Sequence of chain 1.A:
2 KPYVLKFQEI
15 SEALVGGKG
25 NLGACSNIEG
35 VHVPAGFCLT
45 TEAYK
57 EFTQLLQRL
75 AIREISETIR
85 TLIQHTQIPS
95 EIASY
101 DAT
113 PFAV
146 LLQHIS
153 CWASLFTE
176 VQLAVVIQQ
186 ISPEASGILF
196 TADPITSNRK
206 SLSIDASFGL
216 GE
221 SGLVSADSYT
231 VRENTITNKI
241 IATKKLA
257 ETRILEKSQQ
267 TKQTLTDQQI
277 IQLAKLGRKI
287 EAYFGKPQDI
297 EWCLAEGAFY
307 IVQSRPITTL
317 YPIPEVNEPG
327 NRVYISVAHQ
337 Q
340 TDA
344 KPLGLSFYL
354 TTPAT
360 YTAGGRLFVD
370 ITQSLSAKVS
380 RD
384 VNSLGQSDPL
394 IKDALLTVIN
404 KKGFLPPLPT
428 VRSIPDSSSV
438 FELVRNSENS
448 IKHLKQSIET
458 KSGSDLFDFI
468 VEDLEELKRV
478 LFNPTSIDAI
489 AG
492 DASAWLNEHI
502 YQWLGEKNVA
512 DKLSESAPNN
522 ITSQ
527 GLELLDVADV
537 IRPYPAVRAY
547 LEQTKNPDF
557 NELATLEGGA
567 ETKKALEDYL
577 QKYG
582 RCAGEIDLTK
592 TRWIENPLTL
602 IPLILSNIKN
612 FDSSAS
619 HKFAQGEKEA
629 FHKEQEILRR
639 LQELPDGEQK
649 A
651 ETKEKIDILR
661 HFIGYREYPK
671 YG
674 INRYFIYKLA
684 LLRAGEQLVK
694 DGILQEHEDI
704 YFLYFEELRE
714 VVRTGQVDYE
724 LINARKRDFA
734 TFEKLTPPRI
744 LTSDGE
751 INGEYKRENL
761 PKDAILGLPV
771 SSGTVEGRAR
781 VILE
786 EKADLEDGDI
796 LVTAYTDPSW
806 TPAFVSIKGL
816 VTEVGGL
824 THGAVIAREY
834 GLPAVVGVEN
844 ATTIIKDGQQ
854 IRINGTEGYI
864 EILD

The protein below binds the small molecule below.
Small molecule (SMILES): CCOc1c(C)c(O)c2c(O)c3c(CNN4CCN(C)CC4)cc2c1[C@H](O)O/C=C\[C@@H](OC)[C@@H](C)[C@@H](OC(C)=O)[C@@H](C)[C@H](O)[C@@H](C)C(=O)[C@H](C)/C=C/C[C@H](C)C(=O)N3

Binding-site contacts:
Ligand atom CAB contacts residue MSE383 of chain 1.A at 3.4 Å.
Ligand atom NCF contacts residue PRO356 of chain 1.A at 3.3 Å.
Ligand atom CAF contacts residue VAL368 of chain 1.A at 3.5 Å (hydrophobic).
Ligand atom CBC contacts residue PRO356 of chain 1.A at 3.9 Å (hydrophobic).
Ligand atom CBP contacts residue VAL368 of chain 1.A at 4.0 Å (hydrophobic).
Ligand atom OAL contacts residue PHE479 of chain 1.A at 4.0 Å.
Ligand atom OAO contacts residue GLN337 of chain 1.A at 3.9 Å.
Ligand atom CAR contacts residue PHE479 of chain 1.A at 3.9 Å (hydrophobic).
Ligand atom OAM contacts residue ALA357 of chain 1.A at 3.5 Å.
Ligand atom OAA contacts residue MSE491 of chain 1.A at 4.0 Å.
Ligand atom CBK contacts residue PHE479 of chain 1.A at 3.8 Å (hydrophobic).
Ligand atom CAF contacts residue ILE331 of chain 1.A at 4.0 Å (hydrophobic).
Ligand atom CAT contacts residue MSE673 of chain 1.A at 3.8 Å.
Ligand atom CBD contacts residue PHE479 of chain 1.A at 3.6 Å (hydrophobic).
Ligand atom CBN contacts residue VAL368 of chain 1.A at 3.5 Å (hydrophobic).
Ligand atom CBL contacts residue TYR351 of chain 1.A at 4.0 Å (hydrophobic).
Ligand atom CAE contacts residue MSE673 of chain 1.A at 3.8 Å.
Ligand atom CAE contacts residue TYR351 of chain 1.A at 3.5 Å (hydrophobic).
Ligand atom CAY contacts residue LEU387 of chain 1.A at 3.5 Å (hydrophobic).
Ligand atom OAL contacts residue PRO356 of chain 1.A at 3.5 Å.
Ligand atom OAL contacts residue THR355 of chain 1.A at 3.0 Å (h-bond).
Ligand atom CBL contacts residue PHE479 of chain 1.A at 4.0 Å (hydrophobic).
Ligand atom CBD contacts residue PRO356 of chain 1.A at 3.4 Å (hydrophobic).
Ligand atom CAT contacts residue LEU478 of chain 1.A at 3.7 Å (hydrophobic).
Ligand atom CAT contacts residue LYS670 of chain 1.A at 3.9 Å.
Ligand atom CAR contacts residue LEU478 of chain 1.A at 3.9 Å (hydrophobic).
Ligand atom CAB contacts residue LEU387 of chain 1.A at 3.4 Å (hydrophobic).
Ligand atom NBF contacts residue TYR351 of chain 1.A at 3.9 Å.
Ligand atom CBS contacts residue VAL368 of chain 1.A at 3.8 Å (hydrophobic).
Ligand atom CBQ contacts residue TYR351 of chain 1.A at 4.0 Å (hydrophobic).
Ligand atom OAA contacts residue MSE488 of chain 1.A at 3.9 Å.
Ligand atom CAE contacts residue THR354 of chain 1.A at 3.9 Å.
Ligand atom CAW contacts residue PRO356 of chain 1.A at 3.9 Å (hydrophobic).
Ligand atom OBH contacts residue VAL368 of chain 1.A at 3.7 Å.
Ligand atom CAW contacts residue PHE479 of chain 1.A at 3.5 Å (hydrophobic).
Ligand atom OAQ contacts residue MSE488 of chain 1.A at 4.0 Å.
Ligand atom NBE contacts residue PHE479 of chain 1.A at 3.9 Å.
Ligand atom CBK contacts residue LEU478 of chain 1.A at 3.8 Å (hydrophobic).
Ligand atom OAN contacts residue VAL333 of chain 1.A at 3.4 Å.
Ligand atom OAO contacts residue TYR351 of chain 1.A at 2.8 Å (h-bond).